Binding-site contacts:
Ligand atom C1 contacts residue ASN174 of chain 1.B at 1.4 Å.
Ligand atom C7 contacts residue ASN174 of chain 1.B at 3.0 Å.
Ligand atom N2 contacts residue GLU172 of chain 1.B at 3.0 Å (salt-bridge).
Ligand atom O5 contacts residue ASN174 of chain 1.B at 2.4 Å (h-bond).
Ligand atom C1 contacts residue GLU172 of chain 1.B at 3.6 Å.
Ligand atom O3 contacts residue GLU172 of chain 1.B at 4.4 Å.
Ligand atom C5 contacts residue ASN174 of chain 1.B at 3.6 Å.
Ligand atom O7 contacts residue ARG246 of chain 1.B at 3.8 Å.
Ligand atom O6 contacts residue ARG246 of chain 1.B at 3.6 Å.
Ligand atom C7 contacts residue GLU172 of chain 1.B at 4.1 Å.
Ligand atom C2 contacts residue GLU172 of chain 1.B at 3.6 Å.
Ligand atom N2 contacts residue ASN174 of chain 1.B at 2.7 Å (h-bond).
Ligand atom C8 contacts residue GLU172 of chain 1.B at 3.6 Å.
Ligand atom C2 contacts residue ASN174 of chain 1.B at 2.3 Å.
Ligand atom O7 contacts residue ASN174 of chain 1.B at 3.2 Å (h-bond).
Ligand atom C5 contacts residue ARG246 of chain 1.B at 4.2 Å.
Ligand atom C1 contacts residue ARG246 of chain 1.B at 4.4 Å.
Ligand atom C3 contacts residue GLU172 of chain 1.B at 3.6 Å.
Ligand atom C8 contacts residue ARG246 of chain 1.B at 4.2 Å.
Ligand atom C8 contacts residue ASN174 of chain 1.B at 4.0 Å.
Ligand atom C3 contacts residue ASN174 of chain 1.B at 3.7 Å.
Ligand atom C7 contacts residue ARG246 of chain 1.B at 4.4 Å.
Ligand atom O5 contacts residue ARG246 of chain 1.B at 4.3 Å.
Ligand atom C4 contacts residue ASN174 of chain 1.B at 4.2 Å.

Sequence of chain 1.B:
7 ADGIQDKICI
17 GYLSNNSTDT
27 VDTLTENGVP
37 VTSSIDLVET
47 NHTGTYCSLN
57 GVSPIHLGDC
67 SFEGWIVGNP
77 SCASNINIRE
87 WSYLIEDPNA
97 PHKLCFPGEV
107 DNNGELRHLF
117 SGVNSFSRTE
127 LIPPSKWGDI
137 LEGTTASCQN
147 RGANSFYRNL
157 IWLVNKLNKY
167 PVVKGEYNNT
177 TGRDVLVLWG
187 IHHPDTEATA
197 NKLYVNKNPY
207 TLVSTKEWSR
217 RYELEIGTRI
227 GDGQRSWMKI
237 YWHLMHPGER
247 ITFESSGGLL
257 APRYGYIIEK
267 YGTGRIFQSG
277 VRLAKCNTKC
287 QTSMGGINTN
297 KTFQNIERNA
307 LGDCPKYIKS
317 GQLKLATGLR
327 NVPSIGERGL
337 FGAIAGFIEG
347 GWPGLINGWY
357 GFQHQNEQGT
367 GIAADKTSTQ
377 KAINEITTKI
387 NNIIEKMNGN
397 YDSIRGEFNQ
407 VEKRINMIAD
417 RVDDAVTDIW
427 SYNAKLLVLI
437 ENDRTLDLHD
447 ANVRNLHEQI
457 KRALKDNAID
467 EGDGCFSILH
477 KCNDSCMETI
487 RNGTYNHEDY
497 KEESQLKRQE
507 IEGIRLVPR

This protein binds this small molecule.
Small molecule (SMILES): CC(=O)N[C@H]1[C@H](O[C@H]2[C@H](O)[C@@H](NC(C)=O)CO[C@@H]2CO)O[C@H](CO)[C@@H](O)[C@@H]1O